This small molecule binds to this protein.
Small molecule (SMILES): C[C@H](CCOc1ccc(I)cc1)CCN1CCN(c2ccncc2)C1=O

Sequence of chain 27.A:
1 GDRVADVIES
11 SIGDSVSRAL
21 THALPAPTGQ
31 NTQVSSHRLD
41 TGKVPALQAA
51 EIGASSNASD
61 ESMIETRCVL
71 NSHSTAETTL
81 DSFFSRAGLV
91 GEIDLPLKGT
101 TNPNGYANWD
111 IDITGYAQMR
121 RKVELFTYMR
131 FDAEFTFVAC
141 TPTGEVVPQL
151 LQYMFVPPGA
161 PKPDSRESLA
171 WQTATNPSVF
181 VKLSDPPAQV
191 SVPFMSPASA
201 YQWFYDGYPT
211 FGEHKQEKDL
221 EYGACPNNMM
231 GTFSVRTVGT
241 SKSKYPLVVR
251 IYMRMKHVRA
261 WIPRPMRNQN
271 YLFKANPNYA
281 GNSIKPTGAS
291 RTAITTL

Binding-site contacts:
Ligand atom CAW contacts residue TRP203 of chain 27.A at 3.4 Å (hydrophobic).
Ligand atom CAX contacts residue ILE111 of chain 27.A at 3.9 Å (hydrophobic).
Ligand atom OAS contacts residue VAL192 of chain 27.A at 3.9 Å.
Ligand atom NAZ contacts residue ASN228 of chain 27.A at 3.9 Å.
Ligand atom CAM contacts residue ILE111 of chain 27.A at 3.6 Å (hydrophobic).
Ligand atom CAK contacts residue MET195 of chain 27.A at 3.8 Å (hydrophobic).
Ligand atom CAW contacts residue ASN228 of chain 27.A at 3.7 Å.
Ligand atom CAH contacts residue VAL192 of chain 27.A at 3.9 Å (hydrophobic).
Ligand atom CAE contacts residue THR114 of chain 27.A at 3.5 Å.
Ligand atom CAL contacts residue PHE135 of chain 27.A at 3.7 Å (hydrophobic).
Ligand atom CAG contacts residue THR114 of chain 27.A at 3.9 Å.
Ligand atom CAQ contacts residue ASN228 of chain 27.A at 3.6 Å.
Ligand atom CAV contacts residue MET195 of chain 27.A at 3.9 Å (hydrophobic).
Ligand atom CAI contacts residue ILE24 of chain 27.C at 3.7 Å (hydrophobic).
Ligand atom CAK contacts residue PHE155 of chain 27.A at 3.5 Å (hydrophobic).
Ligand atom OAS contacts residue MET195 of chain 27.A at 3.1 Å.
Ligand atom CAG contacts residue TRP203 of chain 27.A at 3.9 Å (hydrophobic).
Ligand atom CAV contacts residue VAL192 of chain 27.A at 3.9 Å (hydrophobic).
Ligand atom CAF contacts residue TRP203 of chain 27.A at 3.6 Å (hydrophobic).
Ligand atom CAD contacts residue ASN228 of chain 27.A at 3.5 Å.
Ligand atom CAI contacts residue PHE155 of chain 27.A at 3.5 Å (hydrophobic).
Ligand atom CAQ contacts residue TYR201 of chain 27.A at 3.7 Å (hydrophobic).
Ligand atom OAB contacts residue ASP112 of chain 27.A at 3.6 Å.
Ligand atom CAA contacts residue PHE135 of chain 27.A at 3.8 Å (hydrophobic).
Ligand atom CAF contacts residue ASN228 of chain 27.A at 3.2 Å.
Ligand atom CAJ contacts residue PHE135 of chain 27.A at 3.8 Å (hydrophobic).
Ligand atom CAP contacts residue TYR201 of chain 27.A at 3.5 Å (hydrophobic).
Ligand atom CAG contacts residue ASP112 of chain 27.A at 3.5 Å.
Ligand atom NAY contacts residue TRP203 of chain 27.A at 3.7 Å.
Ligand atom CAE contacts residue ASP112 of chain 27.A at 3.6 Å.
Ligand atom NAZ contacts residue TRP203 of chain 27.A at 3.2 Å.
Ligand atom CAD contacts residue GLN202 of chain 27.A at 3.6 Å.
Ligand atom CAL contacts residue ILE111 of chain 27.A at 3.5 Å (hydrophobic).
Ligand atom CAF contacts residue GLN202 of chain 27.A at 3.6 Å.
Ligand atom OAB contacts residue ILE113 of chain 27.A at 3.3 Å (h-bond).
Ligand atom OAB contacts residue TRP203 of chain 27.A at 3.7 Å.
Ligand atom CAQ contacts residue TRP203 of chain 27.A at 3.4 Å (hydrophobic).
Ligand atom CAV contacts residue ILE111 of chain 27.A at 3.9 Å (hydrophobic).
Ligand atom CAT contacts residue TRP203 of chain 27.A at 3.4 Å (hydrophobic).
Ligand atom CAM contacts residue MET195 of chain 27.A at 4.0 Å (hydrophobic).

Sequence of chain 27.C:
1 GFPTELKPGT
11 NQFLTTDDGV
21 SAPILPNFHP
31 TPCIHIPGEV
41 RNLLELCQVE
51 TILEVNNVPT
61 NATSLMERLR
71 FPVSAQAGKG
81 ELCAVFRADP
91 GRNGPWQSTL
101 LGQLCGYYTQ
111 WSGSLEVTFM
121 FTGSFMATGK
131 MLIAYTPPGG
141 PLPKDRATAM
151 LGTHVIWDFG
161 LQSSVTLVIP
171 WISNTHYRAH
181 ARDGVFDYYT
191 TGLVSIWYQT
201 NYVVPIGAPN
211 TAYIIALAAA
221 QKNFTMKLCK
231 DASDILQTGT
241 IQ